Sequence of chain 1.B:
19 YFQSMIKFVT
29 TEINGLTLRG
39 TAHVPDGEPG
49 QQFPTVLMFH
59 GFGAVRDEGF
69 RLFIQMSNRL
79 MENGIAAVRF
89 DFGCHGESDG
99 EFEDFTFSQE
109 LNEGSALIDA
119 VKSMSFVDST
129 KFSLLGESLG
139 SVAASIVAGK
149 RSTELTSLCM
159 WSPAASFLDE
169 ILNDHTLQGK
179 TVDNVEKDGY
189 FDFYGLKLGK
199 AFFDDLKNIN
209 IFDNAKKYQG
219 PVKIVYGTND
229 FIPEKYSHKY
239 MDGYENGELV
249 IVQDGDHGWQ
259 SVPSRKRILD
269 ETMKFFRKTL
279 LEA

Binding-site contacts:
Ligand atom C3 contacts residue LYS195 of chain 1.B at 4.4 Å.
Ligand atom C1 contacts residue LYS264 of chain 1.A at 4.2 Å.
Ligand atom C6 contacts residue ARG263 of chain 1.A at 4.2 Å.
Ligand atom C10 contacts residue GLN73 of chain 1.A at 3.9 Å.
Ligand atom O4 contacts residue GLY193 of chain 1.B at 2.5 Å (h-bond).
Ligand atom C4 contacts residue LYS195 of chain 1.B at 4.4 Å.
Ligand atom C4 contacts residue GLY193 of chain 1.B at 3.3 Å.
Ligand atom C5 contacts residue VAL260 of chain 1.A at 3.7 Å (hydrophobic).
Ligand atom C5 contacts residue ARG263 of chain 1.A at 3.5 Å.
Ligand atom C5 contacts residue GLY193 of chain 1.B at 3.2 Å.
Ligand atom C9 contacts residue LYS264 of chain 1.A at 3.5 Å.
Ligand atom C8 contacts residue LYS264 of chain 1.A at 4.0 Å.
Ligand atom O4 contacts residue LYS195 of chain 1.B at 3.8 Å.
Ligand atom C7 contacts residue LYS264 of chain 1.A at 3.6 Å.
Ligand atom C4 contacts residue GLN73 of chain 1.A at 3.7 Å.
Ligand atom O1 contacts residue ARG77 of chain 1.A at 4.2 Å.
Ligand atom C1 contacts residue LYS195 of chain 1.B at 4.0 Å.
Ligand atom C6 contacts residue LYS264 of chain 1.A at 3.7 Å.
Ligand atom O1 contacts residue LYS264 of chain 1.A at 3.0 Å (salt-bridge).
Ligand atom O4 contacts residue LEU194 of chain 1.B at 3.3 Å.
Ligand atom C2 contacts residue LYS195 of chain 1.B at 4.1 Å.
Ligand atom O3 contacts residue GLU99 of chain 1.B at 4.2 Å.
Ligand atom C10 contacts residue GLU99 of chain 1.B at 3.3 Å.
Ligand atom O4 contacts residue GLN73 of chain 1.A at 3.1 Å (h-bond).
Ligand atom O2 contacts residue LYS264 of chain 1.A at 3.5 Å.
Ligand atom O4 contacts residue ARG263 of chain 1.A at 3.9 Å.
Ligand atom C6 contacts residue VAL260 of chain 1.A at 3.4 Å (hydrophobic).
Ligand atom C3 contacts residue GLN73 of chain 1.A at 3.8 Å.
Ligand atom C7 contacts residue LYS195 of chain 1.B at 4.2 Å.
Ligand atom C5 contacts residue LYS264 of chain 1.A at 4.2 Å.
Ligand atom C4 contacts residue ARG263 of chain 1.A at 3.9 Å.
Ligand atom O3 contacts residue GLN73 of chain 1.A at 3.2 Å (h-bond).
Ligand atom O1 contacts residue ASP268 of chain 1.A at 4.3 Å.

Sequence of chain 1.A:
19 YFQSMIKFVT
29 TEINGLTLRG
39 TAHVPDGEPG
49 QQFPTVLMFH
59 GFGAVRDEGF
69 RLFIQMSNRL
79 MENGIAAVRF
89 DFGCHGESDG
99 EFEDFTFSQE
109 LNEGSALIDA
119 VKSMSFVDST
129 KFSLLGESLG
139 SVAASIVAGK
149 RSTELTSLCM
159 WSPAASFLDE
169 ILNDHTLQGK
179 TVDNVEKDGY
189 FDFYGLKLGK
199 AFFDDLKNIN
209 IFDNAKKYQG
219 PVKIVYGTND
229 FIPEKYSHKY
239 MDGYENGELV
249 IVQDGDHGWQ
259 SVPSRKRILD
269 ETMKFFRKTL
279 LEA

A protein and the small-molecule ligand that binds it are described below.
Small molecule (SMILES): COc1cc(/C=C/C(=O)O)ccc1O